Sequence of chain 1.L:
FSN

Binding-site contacts:
Ligand atom O32 contacts residue LYS131 of chain 1.K at 3.0 Å (salt-bridge).
Ligand atom O41 contacts residue ASN51 of chain 1.K at 4.1 Å.
Ligand atom C7 contacts residue SER54 of chain 1.K at 3.9 Å.
Ligand atom C7 contacts residue ASN51 of chain 1.K at 3.9 Å.
Ligand atom C11 contacts residue ASP224 of chain 1.K at 3.2 Å.
Ligand atom O8 contacts residue ASP224 of chain 1.K at 3.0 Å (salt-bridge).
Ligand atom C27 contacts residue PHE128 of chain 1.K at 3.5 Å (hydrophobic).
Ligand atom C23 contacts residue PHE128 of chain 1.K at 3.8 Å (hydrophobic).
Ligand atom C25 contacts residue PRO176 of chain 1.K at 3.5 Å (hydrophobic).
Ligand atom O32 contacts residue PHE128 of chain 1.K at 3.9 Å.
Ligand atom C21 contacts residue ASP224 of chain 1.K at 3.7 Å.
Ligand atom O13 contacts residue ASN5 of chain 1.L at 4.0 Å.
Ligand atom O16 contacts residue ASP224 of chain 1.K at 2.5 Å (salt-bridge).
Ligand atom C7 contacts residue VAL55 of chain 1.K at 3.8 Å (hydrophobic).
Ligand atom O43 contacts residue ASP224 of chain 1.K at 3.1 Å (salt-bridge).
Ligand atom C3 contacts residue ASP224 of chain 1.K at 3.9 Å.
Ligand atom C26 contacts residue GLY180 of chain 1.K at 3.9 Å.
Ligand atom O43 contacts residue LYS223 of chain 1.K at 3.9 Å.
Ligand atom C20 contacts residue LYS131 of chain 1.K at 4.0 Å.
Ligand atom C17 contacts residue ASP224 of chain 1.K at 3.5 Å.
Ligand atom O24 contacts residue ASP224 of chain 1.K at 3.9 Å.
Ligand atom C14 contacts residue ASP224 of chain 1.K at 3.8 Å.
Ligand atom C26 contacts residue LYS131 of chain 1.K at 3.7 Å.
Ligand atom O22 contacts residue ASN51 of chain 1.K at 3.2 Å (h-bond).
Ligand atom C42 contacts residue LYS223 of chain 1.K at 3.4 Å.
Ligand atom C38 contacts residue LYS131 of chain 1.K at 3.8 Å.
Ligand atom C18 contacts residue ASP224 of chain 1.K at 4.0 Å.
Ligand atom C45 contacts residue LEU52 of chain 1.K at 3.8 Å (hydrophobic).
Ligand atom C14 contacts residue ASN51 of chain 1.K at 3.5 Å.
Ligand atom C9 contacts residue ASP224 of chain 1.K at 3.4 Å.
Ligand atom C18 contacts residue ILE228 of chain 1.K at 3.3 Å (hydrophobic).
Ligand atom O29 contacts residue ASP224 of chain 1.K at 2.6 Å (salt-bridge).
Ligand atom C23 contacts residue ASN51 of chain 1.K at 3.3 Å.
Ligand atom C47 contacts residue ASN51 of chain 1.K at 3.1 Å.
Ligand atom O16 contacts residue PRO176 of chain 1.K at 3.8 Å.
Ligand atom C47 contacts residue VAL55 of chain 1.K at 3.4 Å (hydrophobic).
Ligand atom C25 contacts residue ILE228 of chain 1.K at 3.5 Å (hydrophobic).
Ligand atom C47 contacts residue LEU52 of chain 1.K at 3.6 Å (hydrophobic).
Ligand atom C48 contacts residue GLU48 of chain 1.K at 3.4 Å.
Ligand atom C38 contacts residue PHE128 of chain 1.K at 3.2 Å (hydrophobic).

Sequence of chain 1.K:
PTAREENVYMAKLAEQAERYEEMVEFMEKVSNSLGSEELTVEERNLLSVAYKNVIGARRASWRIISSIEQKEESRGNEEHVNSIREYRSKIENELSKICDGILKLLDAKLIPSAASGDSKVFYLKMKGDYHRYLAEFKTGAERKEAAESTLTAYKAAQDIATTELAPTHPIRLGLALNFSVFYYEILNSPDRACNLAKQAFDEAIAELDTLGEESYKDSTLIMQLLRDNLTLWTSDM

The small molecule below binds the protein below.
Small molecule (SMILES): C=CC(C)(C)OC[C@H]1O[C@H](O[C@@H]2C3=C([C@H](C)COC(C)=O)C[C@H](O)[C@]3(C)/C=C3/[C@@H](COC)CC[C@H]3[C@@H](C)[C@H]2O)[C@H](O)[C@@H](OC(C)=O)[C@@H]1O